A small-molecule ligand and the protein it binds are described below.
Small molecule (SMILES): OC[C@H]1O[C@H](O[C@H]2[C@H](O)[C@@H](O)[C@@H](O)O[C@@H]2CO)[C@H](O)[C@@H](O)[C@@H]1O

Sequence of chain 1.D:
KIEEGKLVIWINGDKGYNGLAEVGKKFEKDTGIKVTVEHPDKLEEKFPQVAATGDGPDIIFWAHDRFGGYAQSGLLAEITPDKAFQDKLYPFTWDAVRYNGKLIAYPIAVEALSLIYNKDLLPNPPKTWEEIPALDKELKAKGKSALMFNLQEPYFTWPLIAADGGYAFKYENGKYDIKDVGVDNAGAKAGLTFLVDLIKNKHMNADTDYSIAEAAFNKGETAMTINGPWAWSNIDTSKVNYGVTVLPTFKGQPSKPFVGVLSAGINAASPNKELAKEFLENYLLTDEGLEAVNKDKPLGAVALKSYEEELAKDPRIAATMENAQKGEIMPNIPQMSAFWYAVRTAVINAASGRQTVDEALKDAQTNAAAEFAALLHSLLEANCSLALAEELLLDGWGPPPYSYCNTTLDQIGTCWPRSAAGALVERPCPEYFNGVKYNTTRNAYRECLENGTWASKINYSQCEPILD

Binding-site contacts:
Ligand atom C1 contacts residue ASP16 of chain 1.D at 3.5 Å.
Ligand atom O4 contacts residue TRP342 of chain 1.D at 3.6 Å.
Ligand atom C3 contacts residue ASP67 of chain 1.D at 3.5 Å.
Ligand atom C4 contacts residue ARG68 of chain 1.D at 3.7 Å.
Ligand atom O3 contacts residue TRP64 of chain 1.D at 3.6 Å.
Ligand atom O3 contacts residue GLU113 of chain 1.D at 3.1 Å (salt-bridge).
Ligand atom C2 contacts residue ASP67 of chain 1.D at 3.2 Å.
Ligand atom C1 contacts residue LYS17 of chain 1.D at 3.7 Å.
Ligand atom C3 contacts residue TRP64 of chain 1.D at 3.8 Å (hydrophobic).
Ligand atom O6 contacts residue TYR157 of chain 1.D at 3.2 Å (h-bond).
Ligand atom C4 contacts residue TRP342 of chain 1.D at 3.4 Å (hydrophobic).
Ligand atom C2 contacts residue GLU113 of chain 1.D at 3.5 Å.
Ligand atom O2 contacts residue ASP67 of chain 1.D at 2.7 Å (salt-bridge).
Ligand atom C1 contacts residue TRP232 of chain 1.D at 3.9 Å (hydrophobic).
Ligand atom O6 contacts residue ARG346 of chain 1.D at 3.9 Å.
Ligand atom O6 contacts residue GLU155 of chain 1.D at 2.7 Å (salt-bridge).
Ligand atom O4 contacts residue ARG346 of chain 1.D at 3.6 Å.
Ligand atom O3 contacts residue ALA65 of chain 1.D at 3.5 Å.
Ligand atom O2 contacts residue LYS17 of chain 1.D at 2.9 Å (salt-bridge).
Ligand atom C6 contacts residue PRO156 of chain 1.D at 3.8 Å (hydrophobic).
Ligand atom O1 contacts residue ASN14 of chain 1.D at 3.3 Å (h-bond).
Ligand atom O3 contacts residue ASP67 of chain 1.D at 2.7 Å (salt-bridge).
Ligand atom C3 contacts residue GLU113 of chain 1.D at 3.8 Å.
Ligand atom O2 contacts residue GLU113 of chain 1.D at 2.8 Å (salt-bridge).
Ligand atom O3 contacts residue TRP342 of chain 1.D at 3.8 Å.
Ligand atom O1 contacts residue ASP16 of chain 1.D at 2.8 Å (salt-bridge).
Ligand atom C6 contacts residue TRP342 of chain 1.D at 3.8 Å (hydrophobic).
Ligand atom O4 contacts residue ARG68 of chain 1.D at 2.7 Å (salt-bridge).
Ligand atom C6 contacts residue GLU155 of chain 1.D at 3.2 Å.
Ligand atom C2 contacts residue LYS17 of chain 1.D at 3.9 Å.
Ligand atom O6 contacts residue PRO156 of chain 1.D at 3.3 Å.
Ligand atom O5 contacts residue TYR157 of chain 1.D at 3.4 Å.
Ligand atom O2 contacts residue ALA65 of chain 1.D at 3.3 Å.
Ligand atom C6 contacts residue TYR157 of chain 1.D at 4.0 Å (hydrophobic).
Ligand atom C6 contacts residue ARG346 of chain 1.D at 3.4 Å.
Ligand atom O3 contacts residue ARG68 of chain 1.D at 2.7 Å (salt-bridge).
Ligand atom O2 contacts residue TRP64 of chain 1.D at 3.1 Å (h-bond).
Ligand atom O1 contacts residue LYS17 of chain 1.D at 2.8 Å (salt-bridge).
Ligand atom C3 contacts residue ARG68 of chain 1.D at 3.9 Å.
Ligand atom C1 contacts residue TYR157 of chain 1.D at 3.8 Å (hydrophobic).